A small-molecule ligand and the protein it binds are described below.
Small molecule (SMILES): OC[C@H]1O[C@H](O)[C@H](O)[C@@H](O)[C@@H]1O

Sequence of chain 1.B:
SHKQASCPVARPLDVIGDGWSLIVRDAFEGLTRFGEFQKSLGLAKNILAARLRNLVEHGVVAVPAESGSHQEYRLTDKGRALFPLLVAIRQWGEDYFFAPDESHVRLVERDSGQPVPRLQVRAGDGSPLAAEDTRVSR

Binding-site contacts:
Ligand atom O1 contacts residue SO41 of chain 1.F at 3.1 Å (h-bond).
Ligand atom O5 contacts residue GLU101 of chain 1.B at 3.9 Å.
Ligand atom O2 contacts residue GLU101 of chain 1.B at 4.1 Å.
Ligand atom O4 contacts residue GLU101 of chain 1.B at 4.3 Å.
Ligand atom C1 contacts residue ASP102 of chain 1.B at 3.7 Å.
Ligand atom O3 contacts residue GLU101 of chain 1.B at 3.7 Å.
Ligand atom O4 contacts residue HIS111 of chain 1.B at 3.3 Å.
Ligand atom O4 contacts residue ARG113 of chain 1.B at 3.7 Å.
Ligand atom C4 contacts residue GLU101 of chain 1.B at 3.5 Å.
Ligand atom C2 contacts residue ASP102 of chain 1.B at 3.1 Å.
Ligand atom O2 contacts residue ARG125 of chain 1.B at 4.0 Å.
Ligand atom O2 contacts residue ASP102 of chain 1.B at 2.6 Å (salt-bridge).
Ligand atom O5 contacts residue SO41 of chain 1.F at 4.1 Å.
Ligand atom C5 contacts residue ARG113 of chain 1.B at 3.0 Å.
Ligand atom C6 contacts residue ARG113 of chain 1.B at 2.3 Å.
Ligand atom O1 contacts residue ARG125 of chain 1.B at 4.3 Å.
Ligand atom C2 contacts residue GLU101 of chain 1.B at 4.3 Å.
Ligand atom C2 contacts residue ARG125 of chain 1.B at 4.2 Å.
Ligand atom C1 contacts residue ARG125 of chain 1.B at 3.7 Å.
Ligand atom C4 contacts residue ARG113 of chain 1.B at 4.0 Å.
Ligand atom C1 contacts residue SO41 of chain 1.F at 3.4 Å.
Ligand atom O6 contacts residue ARG113 of chain 1.B at 3.2 Å (salt-bridge).
Ligand atom C3 contacts residue GLU101 of chain 1.B at 4.5 Å.
Ligand atom C4 contacts residue HIS111 of chain 1.B at 4.1 Å.
Ligand atom O6 contacts residue GLU101 of chain 1.B at 2.4 Å (salt-bridge).
Ligand atom O3 contacts residue HIS111 of chain 1.B at 4.3 Å.
Ligand atom O5 contacts residue ARG113 of chain 1.B at 4.0 Å.
Ligand atom C6 contacts residue GLU101 of chain 1.B at 2.8 Å.
Ligand atom C5 contacts residue GLU101 of chain 1.B at 3.5 Å.